Sequence of chain 1.A:
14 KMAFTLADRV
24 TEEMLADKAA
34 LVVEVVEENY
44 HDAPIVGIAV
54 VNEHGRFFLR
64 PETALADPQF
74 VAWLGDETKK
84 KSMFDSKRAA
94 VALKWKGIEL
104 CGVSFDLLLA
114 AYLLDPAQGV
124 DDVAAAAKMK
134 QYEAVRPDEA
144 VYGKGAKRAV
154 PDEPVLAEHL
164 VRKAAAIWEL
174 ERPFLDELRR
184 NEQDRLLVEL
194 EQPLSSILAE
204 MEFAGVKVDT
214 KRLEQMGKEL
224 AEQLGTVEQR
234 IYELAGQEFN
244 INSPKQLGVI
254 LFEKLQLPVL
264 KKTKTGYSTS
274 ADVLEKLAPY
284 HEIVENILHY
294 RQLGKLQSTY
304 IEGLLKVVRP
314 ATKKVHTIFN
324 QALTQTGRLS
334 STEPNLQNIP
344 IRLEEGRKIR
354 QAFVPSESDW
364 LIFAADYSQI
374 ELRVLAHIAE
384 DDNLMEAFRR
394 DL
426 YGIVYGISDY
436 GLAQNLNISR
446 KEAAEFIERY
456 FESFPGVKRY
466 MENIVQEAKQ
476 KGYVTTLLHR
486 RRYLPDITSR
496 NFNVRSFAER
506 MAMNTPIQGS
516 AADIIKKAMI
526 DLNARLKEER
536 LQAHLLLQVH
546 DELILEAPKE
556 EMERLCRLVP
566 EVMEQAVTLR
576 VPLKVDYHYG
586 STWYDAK

This protein binds this small molecule.
Small molecule (SMILES): Nc1ccn([C@H]2CC[C@@H](CO[P](=O)(O)O[P](=O)(O)OP(=O)(O)O)O2)c(=O)n1

Binding-site contacts:
Ligand atom O2G contacts residue HIS484 of chain 1.A at 3.8 Å.
Ligand atom N1 contacts residue GLU185 of chain 1.A at 3.2 Å (salt-bridge).
Ligand atom N3 contacts residue ARG188 of chain 1.A at 3.1 Å (salt-bridge).
Ligand atom C5 contacts residue GLU185 of chain 1.A at 3.9 Å.
Ligand atom PG contacts residue HIS484 of chain 1.A at 3.5 Å.
Ligand atom O2 contacts residue ARG188 of chain 1.A at 3.2 Å (salt-bridge).
Ligand atom O4' contacts residue LEU483 of chain 1.A at 3.8 Å.
Ligand atom C4 contacts residue ARG188 of chain 1.A at 3.8 Å.
Ligand atom C4' contacts residue HIS484 of chain 1.A at 4.0 Å.
Ligand atom C1' contacts residue HIS484 of chain 1.A at 3.4 Å.
Ligand atom O2 contacts residue GLN186 of chain 1.A at 3.2 Å.
Ligand atom C3' contacts residue LEU483 of chain 1.A at 4.0 Å (hydrophobic).
Ligand atom C2 contacts residue ARG188 of chain 1.A at 3.5 Å.
Ligand atom C2' contacts residue LEU483 of chain 1.A at 3.9 Å (hydrophobic).
Ligand atom O2A contacts residue ARG188 of chain 1.A at 3.5 Å (salt-bridge).
Ligand atom O3G contacts residue HIS484 of chain 1.A at 2.9 Å (h-bond).
Ligand atom C4 contacts residue ASP187 of chain 1.A at 3.4 Å.
Ligand atom C4 contacts residue GLU185 of chain 1.A at 3.6 Å.
Ligand atom N1 contacts residue HIS484 of chain 1.A at 3.5 Å (h-bond).
Ligand atom C1' contacts residue GLU185 of chain 1.A at 3.9 Å.
Ligand atom C2 contacts residue GLN186 of chain 1.A at 3.7 Å.
Ligand atom N3 contacts residue GLU185 of chain 1.A at 3.2 Å.
Ligand atom O2 contacts residue GLU185 of chain 1.A at 3.3 Å (salt-bridge).
Ligand atom O5' contacts residue HIS484 of chain 1.A at 3.8 Å.
Ligand atom O3B contacts residue HIS484 of chain 1.A at 3.5 Å (h-bond).
Ligand atom O4' contacts residue HIS484 of chain 1.A at 3.0 Å (h-bond).
Ligand atom O2 contacts residue LEU189 of chain 1.A at 2.6 Å (h-bond).
Ligand atom C2 contacts residue LEU189 of chain 1.A at 3.7 Å (hydrophobic).
Ligand atom N3 contacts residue GLN186 of chain 1.A at 3.4 Å (h-bond).
Ligand atom C1' contacts residue LEU483 of chain 1.A at 3.4 Å (hydrophobic).
Ligand atom C6 contacts residue HIS484 of chain 1.A at 3.6 Å.
Ligand atom C6 contacts residue GLU185 of chain 1.A at 3.7 Å.
Ligand atom C2 contacts residue GLU185 of chain 1.A at 3.0 Å.
Ligand atom N4 contacts residue GLU185 of chain 1.A at 3.8 Å.
Ligand atom O2 contacts residue ASP187 of chain 1.A at 3.7 Å.
Ligand atom C4' contacts residue LEU483 of chain 1.A at 4.0 Å (hydrophobic).
Ligand atom N3 contacts residue ASP187 of chain 1.A at 3.3 Å (salt-bridge).
Ligand atom C5 contacts residue ARG188 of chain 1.A at 4.1 Å.
Ligand atom N4 contacts residue ASP187 of chain 1.A at 2.7 Å (salt-bridge).
Ligand atom C2 contacts residue ASP187 of chain 1.A at 4.0 Å.